Sequence of chain 10.A:
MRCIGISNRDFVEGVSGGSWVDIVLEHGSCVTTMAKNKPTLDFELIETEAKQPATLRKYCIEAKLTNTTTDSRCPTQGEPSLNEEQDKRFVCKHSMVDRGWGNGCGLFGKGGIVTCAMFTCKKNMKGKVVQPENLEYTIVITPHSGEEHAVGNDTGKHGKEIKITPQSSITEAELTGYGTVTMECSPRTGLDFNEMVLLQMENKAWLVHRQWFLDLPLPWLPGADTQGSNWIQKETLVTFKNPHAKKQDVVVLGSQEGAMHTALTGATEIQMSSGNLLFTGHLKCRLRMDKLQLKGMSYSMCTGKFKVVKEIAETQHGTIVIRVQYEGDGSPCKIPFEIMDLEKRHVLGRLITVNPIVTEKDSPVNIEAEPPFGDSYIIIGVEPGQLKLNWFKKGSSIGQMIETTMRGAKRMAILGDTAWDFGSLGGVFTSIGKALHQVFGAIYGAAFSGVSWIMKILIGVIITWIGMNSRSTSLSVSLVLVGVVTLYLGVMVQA

This protein binds this small molecule.
Small molecule (SMILES): CC(=O)N[C@@H]1[C@@H](O)[C@H](O)[C@@H](CO)O[C@H]1O

Binding-site contacts:
Ligand atom O7 contacts residue ASN67 of chain 10.A at 4.1 Å.
Ligand atom C5 contacts residue ASN67 of chain 10.A at 3.7 Å.
Ligand atom C2 contacts residue ASN67 of chain 10.A at 2.5 Å.
Ligand atom C8 contacts residue MET118 of chain 10.A at 4.3 Å (hydrophobic).
Ligand atom N2 contacts residue ASN67 of chain 10.A at 2.9 Å (h-bond).
Ligand atom C3 contacts residue ASN67 of chain 10.A at 3.8 Å.
Ligand atom C8 contacts residue ASN67 of chain 10.A at 4.2 Å.
Ligand atom O5 contacts residue ASN67 of chain 10.A at 2.4 Å (h-bond).
Ligand atom C1 contacts residue ASN67 of chain 10.A at 1.4 Å.
Ligand atom C8 contacts residue PHE90 of chain 10.A at 3.9 Å (hydrophobic).
Ligand atom C4 contacts residue ASN67 of chain 10.A at 4.2 Å.
Ligand atom C7 contacts residue ASN67 of chain 10.A at 3.7 Å.